The small molecule below binds the protein below.
Small molecule (SMILES): O=C(O)CCCC[C@H]1[C@H]2NC(=O)N[C@H]2C[S@@]1=O

Binding-site contacts:
Ligand atom S1 contacts residue THR78 of chain 1.B at 3.5 Å (h-bond).
Ligand atom C5 contacts residue TRP96 of chain 1.B at 3.7 Å (hydrophobic).
Ligand atom C3 contacts residue SER15 of chain 1.B at 3.7 Å.
Ligand atom O11 contacts residue GLY36 of chain 1.B at 3.8 Å.
Ligand atom O12 contacts residue LEU98 of chain 1.B at 3.9 Å.
Ligand atom C7 contacts residue VAL35 of chain 1.B at 3.6 Å (hydrophobic).
Ligand atom C9 contacts residue TRP67 of chain 1.B at 3.8 Å (hydrophobic).
Ligand atom C9 contacts residue ASN37 of chain 1.B at 3.8 Å.
Ligand atom O12 contacts residue ALA74 of chain 1.B at 3.8 Å.
Ligand atom N2 contacts residue SER33 of chain 1.B at 3.0 Å (h-bond).
Ligand atom C11 contacts residue SER76 of chain 1.B at 3.8 Å.
Ligand atom C11 contacts residue ASN37 of chain 1.B at 3.7 Å.
Ligand atom C6 contacts residue TRP96 of chain 1.B at 3.4 Å (hydrophobic).
Ligand atom C10 contacts residue TRP67 of chain 1.B at 3.5 Å (hydrophobic).
Ligand atom O3 contacts residue TYR31 of chain 1.B at 2.7 Å (h-bond).
Ligand atom C4 contacts residue TRP108 of chain 1.D at 3.7 Å (hydrophobic).
Ligand atom O3 contacts residue ASP116 of chain 1.B at 3.8 Å.
Ligand atom C7 contacts residue SER33 of chain 1.B at 3.4 Å.
Ligand atom N2 contacts residue VAL35 of chain 1.B at 3.6 Å.
Ligand atom O3 contacts residue SER15 of chain 1.B at 2.7 Å (h-bond).
Ligand atom S1 contacts residue TRP80 of chain 1.B at 3.8 Å.
Ligand atom C4 contacts residue VAL35 of chain 1.B at 3.7 Å (hydrophobic).
Ligand atom C2 contacts residue TRP108 of chain 1.D at 3.6 Å (hydrophobic).
Ligand atom S1 contacts residue TRP67 of chain 1.B at 3.7 Å.
Ligand atom C3 contacts residue ASP116 of chain 1.B at 3.7 Å.
Ligand atom O11 contacts residue ASN37 of chain 1.B at 2.9 Å (h-bond).
Ligand atom C8 contacts residue TRP67 of chain 1.B at 3.7 Å (hydrophobic).
Ligand atom O10 contacts residue LEU98 of chain 1.B at 3.4 Å.
Ligand atom O10 contacts residue THR78 of chain 1.B at 2.5 Å (h-bond).
Ligand atom N1 contacts residue ASP116 of chain 1.B at 2.8 Å (salt-bridge).
Ligand atom C8 contacts residue LEU98 of chain 1.B at 3.8 Å (hydrophobic).
Ligand atom N1 contacts residue ASN11 of chain 1.B at 3.8 Å.
Ligand atom C3 contacts residue TYR31 of chain 1.B at 3.5 Å (hydrophobic).
Ligand atom C5 contacts residue ASP116 of chain 1.B at 3.9 Å.
Ligand atom C10 contacts residue ASN37 of chain 1.B at 3.4 Å.
Ligand atom O12 contacts residue SER76 of chain 1.B at 2.9 Å (h-bond).
Ligand atom O3 contacts residue ASN11 of chain 1.B at 2.9 Å (h-bond).
Ligand atom C3 contacts residue LEU13 of chain 1.B at 3.7 Å (hydrophobic).
Ligand atom N1 contacts residue LEU13 of chain 1.B at 3.7 Å.
Ligand atom C3 contacts residue ASN11 of chain 1.B at 3.7 Å.

Sequence of chain 1.D:
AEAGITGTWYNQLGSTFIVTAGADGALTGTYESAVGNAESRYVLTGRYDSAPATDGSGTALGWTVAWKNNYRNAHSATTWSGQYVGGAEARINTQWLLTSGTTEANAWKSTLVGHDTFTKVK

Sequence of chain 1.B:
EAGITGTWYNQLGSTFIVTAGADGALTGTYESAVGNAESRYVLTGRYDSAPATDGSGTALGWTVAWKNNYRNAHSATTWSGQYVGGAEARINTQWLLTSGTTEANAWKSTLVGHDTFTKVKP